Sequence of chain 1.C:
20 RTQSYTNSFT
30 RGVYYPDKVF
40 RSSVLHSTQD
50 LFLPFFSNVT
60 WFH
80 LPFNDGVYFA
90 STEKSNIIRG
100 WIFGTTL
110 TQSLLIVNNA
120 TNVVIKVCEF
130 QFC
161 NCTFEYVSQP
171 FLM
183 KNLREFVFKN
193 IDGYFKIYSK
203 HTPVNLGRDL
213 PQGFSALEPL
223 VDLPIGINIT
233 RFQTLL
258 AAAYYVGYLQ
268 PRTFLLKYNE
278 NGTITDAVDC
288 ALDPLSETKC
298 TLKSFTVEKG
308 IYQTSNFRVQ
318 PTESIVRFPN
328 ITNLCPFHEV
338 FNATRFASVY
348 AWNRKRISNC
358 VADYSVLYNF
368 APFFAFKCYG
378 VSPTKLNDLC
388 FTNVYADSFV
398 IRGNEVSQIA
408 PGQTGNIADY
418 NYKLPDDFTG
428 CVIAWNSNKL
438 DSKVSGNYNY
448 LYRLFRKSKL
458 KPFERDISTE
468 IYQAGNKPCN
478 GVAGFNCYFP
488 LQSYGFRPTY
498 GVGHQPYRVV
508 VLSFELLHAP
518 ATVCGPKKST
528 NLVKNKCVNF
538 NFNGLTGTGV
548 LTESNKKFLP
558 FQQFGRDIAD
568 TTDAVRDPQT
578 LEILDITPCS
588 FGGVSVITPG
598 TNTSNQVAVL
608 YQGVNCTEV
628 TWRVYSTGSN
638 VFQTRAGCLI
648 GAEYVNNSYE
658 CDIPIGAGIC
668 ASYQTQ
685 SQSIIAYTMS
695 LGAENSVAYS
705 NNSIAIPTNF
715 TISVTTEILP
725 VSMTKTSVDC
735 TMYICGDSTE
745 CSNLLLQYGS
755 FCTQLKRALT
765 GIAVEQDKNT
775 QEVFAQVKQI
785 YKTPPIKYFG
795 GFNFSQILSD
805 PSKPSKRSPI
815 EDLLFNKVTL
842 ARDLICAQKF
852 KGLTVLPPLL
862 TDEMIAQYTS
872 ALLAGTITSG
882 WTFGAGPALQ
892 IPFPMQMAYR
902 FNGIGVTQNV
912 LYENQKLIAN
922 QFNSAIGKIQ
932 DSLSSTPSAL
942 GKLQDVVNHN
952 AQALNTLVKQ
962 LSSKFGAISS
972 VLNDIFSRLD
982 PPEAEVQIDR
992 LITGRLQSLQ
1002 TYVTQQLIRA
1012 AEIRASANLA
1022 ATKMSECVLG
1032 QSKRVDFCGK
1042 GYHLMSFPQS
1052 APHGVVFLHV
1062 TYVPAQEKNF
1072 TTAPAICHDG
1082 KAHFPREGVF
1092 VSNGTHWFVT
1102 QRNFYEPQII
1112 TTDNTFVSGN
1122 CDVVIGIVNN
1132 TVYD

Binding-site contacts:
Ligand atom C8 contacts residue ASN1070 of chain 1.C at 3.7 Å.
Ligand atom C7 contacts residue ASN1070 of chain 1.C at 3.0 Å.
Ligand atom C3 contacts residue ASN1070 of chain 1.C at 3.8 Å.
Ligand atom C4 contacts residue ASN1070 of chain 1.C at 4.2 Å.
Ligand atom C5 contacts residue ASN1070 of chain 1.C at 3.6 Å.
Ligand atom O7 contacts residue ASN1070 of chain 1.C at 3.0 Å (h-bond).
Ligand atom C8 contacts residue LYS1069 of chain 1.C at 4.3 Å.
Ligand atom C2 contacts residue ASN1070 of chain 1.C at 2.5 Å.
Ligand atom C8 contacts residue GLU1068 of chain 1.C at 3.7 Å.
Ligand atom O7 contacts residue GLN891 of chain 1.A at 4.5 Å.
Ligand atom O5 contacts residue ASN1070 of chain 1.C at 2.3 Å (h-bond).
Ligand atom N2 contacts residue ASN1070 of chain 1.C at 2.9 Å (h-bond).
Ligand atom C1 contacts residue ASN1070 of chain 1.C at 1.4 Å.

This small molecule binds to this protein.
Small molecule (SMILES): CC(=O)N[C@@H]1[C@@H](O)[C@H](O)[C@@H](CO)O[C@H]1O

Sequence of chain 1.A:
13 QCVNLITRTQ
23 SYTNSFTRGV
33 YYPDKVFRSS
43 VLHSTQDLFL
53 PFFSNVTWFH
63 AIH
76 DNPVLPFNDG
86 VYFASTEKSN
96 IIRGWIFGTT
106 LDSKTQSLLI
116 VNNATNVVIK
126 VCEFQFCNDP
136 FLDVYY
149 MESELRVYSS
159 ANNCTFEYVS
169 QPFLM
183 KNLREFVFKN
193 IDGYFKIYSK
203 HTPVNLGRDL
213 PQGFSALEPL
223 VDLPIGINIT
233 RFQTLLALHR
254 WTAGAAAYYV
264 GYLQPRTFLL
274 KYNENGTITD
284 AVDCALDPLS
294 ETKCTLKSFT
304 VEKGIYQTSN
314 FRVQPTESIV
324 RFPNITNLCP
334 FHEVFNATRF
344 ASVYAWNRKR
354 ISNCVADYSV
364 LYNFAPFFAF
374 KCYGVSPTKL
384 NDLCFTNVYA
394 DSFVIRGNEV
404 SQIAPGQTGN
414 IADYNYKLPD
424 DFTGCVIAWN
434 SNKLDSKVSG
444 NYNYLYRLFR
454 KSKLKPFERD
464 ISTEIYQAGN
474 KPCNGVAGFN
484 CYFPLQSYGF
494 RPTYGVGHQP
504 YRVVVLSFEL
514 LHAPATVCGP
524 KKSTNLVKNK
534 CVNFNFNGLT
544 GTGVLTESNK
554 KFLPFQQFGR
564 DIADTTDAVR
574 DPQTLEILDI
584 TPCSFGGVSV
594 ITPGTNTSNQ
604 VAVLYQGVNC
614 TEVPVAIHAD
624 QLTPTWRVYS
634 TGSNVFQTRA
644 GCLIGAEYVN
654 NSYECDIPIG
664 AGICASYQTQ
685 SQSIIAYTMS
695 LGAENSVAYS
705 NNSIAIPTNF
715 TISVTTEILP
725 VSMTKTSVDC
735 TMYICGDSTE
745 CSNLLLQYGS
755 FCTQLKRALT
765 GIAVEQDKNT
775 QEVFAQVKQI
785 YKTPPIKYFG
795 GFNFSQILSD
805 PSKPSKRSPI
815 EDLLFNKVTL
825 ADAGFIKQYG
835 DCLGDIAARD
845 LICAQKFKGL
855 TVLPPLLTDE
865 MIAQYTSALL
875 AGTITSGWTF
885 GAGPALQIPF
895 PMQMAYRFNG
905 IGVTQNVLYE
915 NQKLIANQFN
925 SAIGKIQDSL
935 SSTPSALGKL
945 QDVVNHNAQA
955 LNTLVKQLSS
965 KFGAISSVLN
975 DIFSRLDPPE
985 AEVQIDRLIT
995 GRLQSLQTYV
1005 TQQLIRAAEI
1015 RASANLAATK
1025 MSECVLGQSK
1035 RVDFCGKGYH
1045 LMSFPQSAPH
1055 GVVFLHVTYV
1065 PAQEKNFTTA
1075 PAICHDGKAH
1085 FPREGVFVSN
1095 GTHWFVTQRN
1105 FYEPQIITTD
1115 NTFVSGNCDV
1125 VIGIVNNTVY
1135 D